Sequence of chain 1.A:
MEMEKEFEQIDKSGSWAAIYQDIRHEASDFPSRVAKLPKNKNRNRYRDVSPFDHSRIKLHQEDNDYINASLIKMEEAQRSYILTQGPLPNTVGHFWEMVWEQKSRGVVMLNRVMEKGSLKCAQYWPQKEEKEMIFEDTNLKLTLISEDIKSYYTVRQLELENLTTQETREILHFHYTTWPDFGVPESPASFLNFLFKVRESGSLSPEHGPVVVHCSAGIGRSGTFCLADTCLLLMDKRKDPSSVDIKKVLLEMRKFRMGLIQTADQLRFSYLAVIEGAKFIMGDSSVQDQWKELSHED

A small-molecule ligand and the protein it binds are described below.
Small molecule (SMILES): O=C(O)COc1cccc(Cl)c1

Binding-site contacts:
Ligand atom C08 contacts residue TYR46 of chain 1.A at 3.2 Å (hydrophobic).
Ligand atom CL11 contacts residue ILE219 of chain 1.A at 4.3 Å.
Ligand atom C06 contacts residue GLN262 of chain 1.A at 3.2 Å.
Ligand atom C07 contacts residue TYR46 of chain 1.A at 3.6 Å (hydrophobic).
Ligand atom O05 contacts residue GLN262 of chain 1.A at 3.8 Å.
Ligand atom C09 contacts residue TYR46 of chain 1.A at 4.2 Å (hydrophobic).
Ligand atom C04 contacts residue ASP48 of chain 1.A at 3.7 Å.
Ligand atom CL11 contacts residue GLY220 of chain 1.A at 4.4 Å.
Ligand atom CL11 contacts residue ALA217 of chain 1.A at 4.2 Å.
Ligand atom C07 contacts residue GLN262 of chain 1.A at 4.2 Å.
Ligand atom O03 contacts residue ASP48 of chain 1.A at 4.4 Å.
Ligand atom C02 contacts residue ASP48 of chain 1.A at 4.4 Å.
Ligand atom O05 contacts residue ASP48 of chain 1.A at 4.0 Å.
Ligand atom C12 contacts residue GLN262 of chain 1.A at 2.0 Å.
Ligand atom C06 contacts residue ALA217 of chain 1.A at 4.2 Å (hydrophobic).
Ligand atom CL11 contacts residue GLN262 of chain 1.A at 1.7 Å.
Ligand atom C09 contacts residue ALA217 of chain 1.A at 3.8 Å (hydrophobic).
Ligand atom C10 contacts residue ALA217 of chain 1.A at 3.7 Å (hydrophobic).
Ligand atom C09 contacts residue GLN262 of chain 1.A at 3.5 Å.
Ligand atom C10 contacts residue GLN262 of chain 1.A at 2.2 Å.
Ligand atom C08 contacts residue ALA217 of chain 1.A at 4.1 Å (hydrophobic).
Ligand atom C08 contacts residue GLN262 of chain 1.A at 4.4 Å.
Ligand atom C12 contacts residue ALA217 of chain 1.A at 3.8 Å (hydrophobic).
Ligand atom C12 contacts residue ILE219 of chain 1.A at 4.4 Å (hydrophobic).
Ligand atom O05 contacts residue VAL49 of chain 1.A at 4.1 Å.
Ligand atom C07 contacts residue ALA217 of chain 1.A at 4.2 Å (hydrophobic).